Sequence of chain 2.A:
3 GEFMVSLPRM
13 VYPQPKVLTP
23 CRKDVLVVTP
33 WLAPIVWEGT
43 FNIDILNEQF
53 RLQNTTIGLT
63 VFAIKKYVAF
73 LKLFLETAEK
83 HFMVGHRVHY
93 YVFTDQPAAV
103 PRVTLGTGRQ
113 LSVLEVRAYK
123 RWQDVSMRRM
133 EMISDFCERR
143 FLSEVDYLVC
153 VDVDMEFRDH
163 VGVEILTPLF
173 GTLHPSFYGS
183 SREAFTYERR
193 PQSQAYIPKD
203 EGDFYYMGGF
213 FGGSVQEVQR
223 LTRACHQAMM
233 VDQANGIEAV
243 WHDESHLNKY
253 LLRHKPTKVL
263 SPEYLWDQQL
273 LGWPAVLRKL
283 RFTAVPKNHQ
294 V

A small-molecule ligand and the protein it binds are described below.
Small molecule (SMILES): O=c1ccn([C@@H]2O[C@H](CO[P](=O)(O)O[P](=O)(O)O[C@H]3O[C@H](CO)[C@H](O)[C@H](O)[C@H]3O)[C@@H](O)[C@H]2O)c(=O)[nH]1

Binding-site contacts:
Ligand atom O3' contacts residue ARG131 of chain 2.A at 2.7 Å (salt-bridge).
Ligand atom C2D contacts residue PHE64 of chain 2.A at 3.4 Å (hydrophobic).
Ligand atom C4 contacts residue TYR69 of chain 2.A at 3.2 Å (hydrophobic).
Ligand atom O2' contacts residue MET209 of chain 2.A at 3.3 Å.
Ligand atom O1B contacts residue DA81 of chain 2.C at 2.9 Å (h-bond).
Ligand atom O6' contacts residue HIS244 of chain 2.A at 3.2 Å (h-bond).
Ligand atom O2' contacts residue ASP154 of chain 2.A at 2.8 Å (salt-bridge).
Ligand atom O3' contacts residue GLY210 of chain 2.A at 2.9 Å.
Ligand atom O3' contacts residue ASP154 of chain 2.A at 2.8 Å (salt-bridge).
Ligand atom C4' contacts residue ASP245 of chain 2.A at 3.4 Å.
Ligand atom PA contacts residue MN1 of chain 2.B at 3.4 Å.
Ligand atom C6' contacts residue TRP243 of chain 2.A at 3.4 Å (hydrophobic).
Ligand atom O3D contacts residue ASP154 of chain 2.A at 3.3 Å.
Ligand atom O3' contacts residue GLY211 of chain 2.A at 3.0 Å (h-bond).
Ligand atom O2B contacts residue ASP156 of chain 2.A at 3.4 Å (salt-bridge).
Ligand atom O2' contacts residue GLY211 of chain 2.A at 3.1 Å (h-bond).
Ligand atom O3B contacts residue ASP154 of chain 2.A at 3.5 Å (salt-bridge).
Ligand atom O4 contacts residue TYR69 of chain 2.A at 3.4 Å.
Ligand atom C3' contacts residue ASP154 of chain 2.A at 3.5 Å.
Ligand atom O2D contacts residue PHE64 of chain 2.A at 2.7 Å (h-bond).
Ligand atom N3 contacts residue ILE66 of chain 2.A at 2.9 Å (h-bond).
Ligand atom O4' contacts residue ASP245 of chain 2.A at 2.8 Å (salt-bridge).
Ligand atom O4' contacts residue GLU246 of chain 2.A at 3.4 Å.
Ligand atom C4' contacts residue SER128 of chain 2.A at 3.4 Å.
Ligand atom C2 contacts residue VAL127 of chain 2.A at 3.5 Å (hydrophobic).
Ligand atom O2B contacts residue ASP154 of chain 2.A at 3.4 Å (salt-bridge).
Ligand atom O2B contacts residue LYS289 of chain 2.A at 3.2 Å (salt-bridge).
Ligand atom C3' contacts residue ARG131 of chain 2.A at 3.5 Å.
Ligand atom O2 contacts residue ILE66 of chain 2.A at 2.8 Å (h-bond).
Ligand atom O2B contacts residue MN1 of chain 2.B at 2.0 Å.
Ligand atom O3D contacts residue ASP156 of chain 2.A at 2.9 Å (salt-bridge).
Ligand atom O3D contacts residue VAL155 of chain 2.A at 3.1 Å (h-bond).
Ligand atom O2A contacts residue ASP154 of chain 2.A at 3.2 Å (salt-bridge).
Ligand atom PB contacts residue MN1 of chain 2.B at 3.3 Å.
Ligand atom N3 contacts residue TYR69 of chain 2.A at 3.2 Å.
Ligand atom C4' contacts residue ARG131 of chain 2.A at 3.5 Å.
Ligand atom O2 contacts residue PHE64 of chain 2.A at 3.4 Å (h-bond).
Ligand atom O1A contacts residue TYR69 of chain 2.A at 2.6 Å (h-bond).
Ligand atom O2A contacts residue MN1 of chain 2.B at 2.1 Å.
Ligand atom O2A contacts residue ASP156 of chain 2.A at 2.9 Å (salt-bridge).